Sequence of chain 5.A:
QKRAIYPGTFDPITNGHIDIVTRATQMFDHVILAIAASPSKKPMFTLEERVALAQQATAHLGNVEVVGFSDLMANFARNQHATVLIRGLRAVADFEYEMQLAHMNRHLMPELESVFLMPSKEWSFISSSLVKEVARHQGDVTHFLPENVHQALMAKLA

This protein binds this small molecule.
Small molecule (SMILES): Oc1cccc2nc(C(F)(F)F)[nH]c12

Binding-site contacts:
Ligand atom C3 contacts residue LEU102 of chain 4.A at 3.7 Å (hydrophobic).
Ligand atom C contacts residue ASN106 of chain 4.A at 3.2 Å.
Ligand atom N1 contacts residue MET74 of chain 4.A at 2.9 Å (h-bond).
Ligand atom F2 contacts residue HIS138 of chain 5.A at 3.3 Å.
Ligand atom F1 contacts residue PHE70 of chain 4.A at 3.9 Å.
Ligand atom F2 contacts residue ASP72 of chain 4.A at 2.9 Å.
Ligand atom C1 contacts residue ASN106 of chain 4.A at 3.1 Å.
Ligand atom C1 contacts residue LEU109 of chain 4.A at 3.7 Å (hydrophobic).
Ligand atom F1 contacts residue ALA37 of chain 4.A at 4.0 Å.
Ligand atom C2 contacts residue LEU102 of chain 4.A at 3.4 Å (hydrophobic).
Ligand atom F2 contacts residue LEU73 of chain 4.A at 3.8 Å.
Ligand atom O contacts residue MET74 of chain 4.A at 3.3 Å.
Ligand atom F contacts residue GLU134 of chain 5.A at 3.4 Å.
Ligand atom C7 contacts residue HIS138 of chain 5.A at 3.8 Å.
Ligand atom F1 contacts residue MET74 of chain 4.A at 3.7 Å.
Ligand atom O contacts residue LEU109 of chain 4.A at 3.8 Å.
Ligand atom C2 contacts residue VAL135 of chain 5.A at 3.6 Å (hydrophobic).
Ligand atom C3 contacts residue GLU134 of chain 5.A at 4.0 Å.
Ligand atom N contacts residue GLU134 of chain 5.A at 2.8 Å (salt-bridge).
Ligand atom C6 contacts residue LEU73 of chain 4.A at 3.7 Å (hydrophobic).
Ligand atom F contacts residue HIS138 of chain 5.A at 3.1 Å.
Ligand atom C3 contacts residue VAL135 of chain 5.A at 3.9 Å (hydrophobic).
Ligand atom C contacts residue MET74 of chain 4.A at 3.9 Å (hydrophobic).
Ligand atom C4 contacts residue GLU134 of chain 5.A at 3.7 Å.
Ligand atom C1 contacts residue VAL135 of chain 5.A at 4.1 Å (hydrophobic).
Ligand atom O contacts residue ALA75 of chain 4.A at 3.2 Å (h-bond).
Ligand atom F contacts residue SO41 of chain 4.D at 3.8 Å.
Ligand atom C1 contacts residue LEU102 of chain 4.A at 3.7 Å (hydrophobic).
Ligand atom C contacts residue LEU109 of chain 4.A at 4.1 Å (hydrophobic).
Ligand atom C2 contacts residue MET105 of chain 4.A at 3.6 Å (hydrophobic).
Ligand atom C1 contacts residue MET105 of chain 4.A at 3.8 Å (hydrophobic).
Ligand atom O contacts residue LEU73 of chain 4.A at 3.5 Å.
Ligand atom O contacts residue ASN106 of chain 4.A at 2.6 Å (h-bond).
Ligand atom F2 contacts residue MET74 of chain 4.A at 3.9 Å.
Ligand atom C6 contacts residue MET74 of chain 4.A at 3.8 Å (hydrophobic).
Ligand atom C7 contacts residue ASP72 of chain 4.A at 4.0 Å.
Ligand atom C5 contacts residue GLU134 of chain 5.A at 3.9 Å.
Ligand atom N1 contacts residue LEU73 of chain 4.A at 3.8 Å.
Ligand atom C5 contacts residue MET74 of chain 4.A at 3.9 Å (hydrophobic).
Ligand atom C contacts residue LEU73 of chain 4.A at 3.6 Å (hydrophobic).

Sequence of chain 4.A:
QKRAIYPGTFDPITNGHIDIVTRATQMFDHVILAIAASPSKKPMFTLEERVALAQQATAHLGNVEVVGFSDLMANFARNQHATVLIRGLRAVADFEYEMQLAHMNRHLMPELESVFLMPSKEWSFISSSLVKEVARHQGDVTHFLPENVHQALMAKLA